Binding-site contacts:
Ligand atom O4 contacts residue ASN122 of chain 1.A at 3.8 Å.
Ligand atom N2 contacts residue ARG255 of chain 1.A at 3.9 Å.
Ligand atom C1 contacts residue ASN133 of chain 1.A at 1.4 Å.
Ligand atom O6 contacts residue ARG255 of chain 1.A at 3.7 Å.
Ligand atom C1 contacts residue GLN132 of chain 1.A at 3.8 Å.
Ligand atom O7 contacts residue ARG255 of chain 1.A at 4.2 Å.
Ligand atom C3 contacts residue ASN133 of chain 1.A at 3.8 Å.
Ligand atom C7 contacts residue ASN133 of chain 1.A at 4.1 Å.
Ligand atom O3 contacts residue ASN122 of chain 1.A at 4.3 Å.
Ligand atom C7 contacts residue GLN132 of chain 1.A at 3.1 Å.
Ligand atom O5 contacts residue ASN133 of chain 1.A at 2.4 Å (h-bond).
Ligand atom O7 contacts residue GLN132 of chain 1.A at 3.9 Å.
Ligand atom C8 contacts residue GLN132 of chain 1.A at 3.3 Å.
Ligand atom N2 contacts residue ASN152 of chain 1.A at 4.1 Å.
Ligand atom N2 contacts residue ASN133 of chain 1.A at 2.9 Å (h-bond).
Ligand atom C2 contacts residue GLN132 of chain 1.A at 3.5 Å.
Ligand atom O7 contacts residue ASN152 of chain 1.A at 2.8 Å (h-bond).
Ligand atom N2 contacts residue GLN132 of chain 1.A at 2.8 Å (h-bond).
Ligand atom C7 contacts residue ASN152 of chain 1.A at 3.6 Å.
Ligand atom C2 contacts residue ASN133 of chain 1.A at 2.5 Å.
Ligand atom C5 contacts residue ASN133 of chain 1.A at 3.7 Å.
Ligand atom C4 contacts residue ASN133 of chain 1.A at 4.3 Å.
Ligand atom C3 contacts residue ASN122 of chain 1.A at 4.4 Å.

Sequence of chain 1.A:
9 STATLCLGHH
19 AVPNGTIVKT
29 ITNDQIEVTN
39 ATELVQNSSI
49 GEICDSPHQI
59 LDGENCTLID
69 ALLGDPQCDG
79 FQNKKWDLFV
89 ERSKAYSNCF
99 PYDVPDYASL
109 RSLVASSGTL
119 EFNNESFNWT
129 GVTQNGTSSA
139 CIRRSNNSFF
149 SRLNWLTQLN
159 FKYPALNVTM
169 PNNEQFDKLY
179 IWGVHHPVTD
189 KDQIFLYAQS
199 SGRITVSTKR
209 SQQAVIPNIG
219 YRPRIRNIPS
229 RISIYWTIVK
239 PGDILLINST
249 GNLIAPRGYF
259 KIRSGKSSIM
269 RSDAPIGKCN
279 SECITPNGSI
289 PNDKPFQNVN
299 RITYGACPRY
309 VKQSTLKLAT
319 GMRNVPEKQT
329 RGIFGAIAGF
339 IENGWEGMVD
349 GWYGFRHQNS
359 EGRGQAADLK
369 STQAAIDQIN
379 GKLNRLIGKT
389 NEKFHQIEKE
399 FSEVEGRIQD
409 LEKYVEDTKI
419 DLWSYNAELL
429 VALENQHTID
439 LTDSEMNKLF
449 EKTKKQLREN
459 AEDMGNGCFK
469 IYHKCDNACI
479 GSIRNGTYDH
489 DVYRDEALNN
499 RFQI

A protein and the small-molecule ligand that binds it are described below.
Small molecule (SMILES): CC(=O)N[C@H]1[C@H](O[C@H]2[C@H](O)[C@@H](NC(C)=O)CO[C@@H]2CO)O[C@H](CO)[C@@H](O)[C@@H]1O